This protein binds this small molecule.
Small molecule (SMILES): CC(=O)N[C@@H]1[C@@H](O)[C@H](O)[C@@H](CO)O[C@H]1O

Sequence of chain 1.B:
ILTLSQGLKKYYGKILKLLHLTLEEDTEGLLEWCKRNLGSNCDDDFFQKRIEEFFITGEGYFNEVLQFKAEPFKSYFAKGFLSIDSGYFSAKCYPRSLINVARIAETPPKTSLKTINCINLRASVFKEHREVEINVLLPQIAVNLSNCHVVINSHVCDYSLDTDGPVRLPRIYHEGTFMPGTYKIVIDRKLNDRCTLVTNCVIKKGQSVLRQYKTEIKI

Binding-site contacts:
Ligand atom C8 contacts residue THR236 of chain 1.B at 3.5 Å.
Ligand atom C7 contacts residue ASN179 of chain 1.B at 3.6 Å.
Ligand atom C7 contacts residue VAL235 of chain 1.B at 4.1 Å (hydrophobic).
Ligand atom C8 contacts residue ALA177 of chain 1.B at 3.2 Å (hydrophobic).
Ligand atom C7 contacts residue ASN237 of chain 1.B at 4.2 Å.
Ligand atom C3 contacts residue ASN179 of chain 1.B at 3.8 Å.
Ligand atom C5 contacts residue ASN179 of chain 1.B at 3.7 Å.
Ligand atom N2 contacts residue VAL235 of chain 1.B at 4.3 Å.
Ligand atom C8 contacts residue ASN237 of chain 1.B at 3.2 Å.
Ligand atom C7 contacts residue ALA177 of chain 1.B at 3.5 Å (hydrophobic).
Ligand atom C2 contacts residue ASN179 of chain 1.B at 2.5 Å.
Ligand atom N2 contacts residue ASN179 of chain 1.B at 3.0 Å (h-bond).
Ligand atom C1 contacts residue ASN179 of chain 1.B at 1.4 Å.
Ligand atom O7 contacts residue ASN179 of chain 1.B at 3.8 Å.
Ligand atom C8 contacts residue VAL235 of chain 1.B at 3.5 Å (hydrophobic).
Ligand atom C4 contacts residue ASN179 of chain 1.B at 4.2 Å.
Ligand atom O7 contacts residue ALA177 of chain 1.B at 3.2 Å (h-bond).
Ligand atom O5 contacts residue ASN179 of chain 1.B at 2.4 Å (h-bond).